Sequence of chain 1.A:
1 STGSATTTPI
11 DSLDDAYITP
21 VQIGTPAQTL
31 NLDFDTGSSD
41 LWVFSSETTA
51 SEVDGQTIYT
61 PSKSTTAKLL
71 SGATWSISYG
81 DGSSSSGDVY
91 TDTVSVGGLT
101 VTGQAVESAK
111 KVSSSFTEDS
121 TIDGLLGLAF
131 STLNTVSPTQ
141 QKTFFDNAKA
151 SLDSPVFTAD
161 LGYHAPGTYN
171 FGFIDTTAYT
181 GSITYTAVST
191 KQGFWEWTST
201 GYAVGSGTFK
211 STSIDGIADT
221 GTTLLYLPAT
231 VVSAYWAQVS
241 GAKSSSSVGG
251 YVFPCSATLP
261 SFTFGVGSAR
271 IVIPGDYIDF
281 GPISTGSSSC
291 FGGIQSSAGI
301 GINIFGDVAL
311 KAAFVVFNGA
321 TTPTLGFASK

Binding-site contacts:
Ligand atom C15 contacts residue ASP33 of chain 1.A at 3.4 Å.
Ligand atom O5 contacts residue ASP33 of chain 1.A at 3.8 Å.
Ligand atom C10 contacts residue THR222 of chain 1.A at 3.5 Å.
Ligand atom O3 contacts residue THR222 of chain 1.A at 4.1 Å.
Ligand atom C7 contacts residue ASP81 of chain 1.A at 3.4 Å.
Ligand atom C contacts residue LEU125 of chain 1.A at 4.0 Å (hydrophobic).
Ligand atom C12 contacts residue TYR226 of chain 1.A at 3.7 Å (hydrophobic).
Ligand atom C1 contacts residue PHE116 of chain 1.A at 3.5 Å (hydrophobic).
Ligand atom C5 contacts residue GLY221 of chain 1.A at 3.8 Å.
Ligand atom C contacts residue TYR79 of chain 1.A at 3.8 Å (hydrophobic).
Ligand atom C4 contacts residue LEU125 of chain 1.A at 3.8 Å (hydrophobic).
Ligand atom C6 contacts residue GLY221 of chain 1.A at 3.9 Å.
Ligand atom C4 contacts residue ASP35 of chain 1.A at 3.3 Å.
Ligand atom O contacts residue GLY221 of chain 1.A at 3.5 Å (h-bond).
Ligand atom O1 contacts residue TYR79 of chain 1.A at 3.9 Å.
Ligand atom O1 contacts residue ASP81 of chain 1.A at 3.0 Å.
Ligand atom C14 contacts residue GLY80 of chain 1.A at 3.5 Å.
Ligand atom C5 contacts residue TYR79 of chain 1.A at 4.1 Å (hydrophobic).
Ligand atom C14 contacts residue ASP81 of chain 1.A at 4.2 Å.
Ligand atom C12 contacts residue ILE300 of chain 1.A at 3.8 Å (hydrophobic).
Ligand atom C9 contacts residue GLY80 of chain 1.A at 4.1 Å.
Ligand atom C12 contacts residue ILE304 of chain 1.A at 3.5 Å (hydrophobic).
Ligand atom C3 contacts residue GLY221 of chain 1.A at 3.9 Å.
Ligand atom C2 contacts residue ASP33 of chain 1.A at 3.8 Å.
Ligand atom C3 contacts residue LEU125 of chain 1.A at 3.8 Å (hydrophobic).
Ligand atom C12 contacts residue THR222 of chain 1.A at 4.1 Å.
Ligand atom O contacts residue ASP33 of chain 1.A at 3.5 Å (salt-bridge).
Ligand atom C15 contacts residue ILE122 of chain 1.A at 4.0 Å (hydrophobic).
Ligand atom C11 contacts residue THR222 of chain 1.A at 3.6 Å.
Ligand atom C contacts residue PHE116 of chain 1.A at 4.0 Å (hydrophobic).
Ligand atom C13 contacts residue ILE300 of chain 1.A at 3.9 Å (hydrophobic).
Ligand atom N contacts residue GLY221 of chain 1.A at 2.7 Å (h-bond).
Ligand atom O5 contacts residue ALA16 of chain 1.A at 4.1 Å.
Ligand atom C7 contacts residue TYR79 of chain 1.A at 3.9 Å (hydrophobic).
Ligand atom C4 contacts residue GLY221 of chain 1.A at 3.4 Å.
Ligand atom C8 contacts residue ASP81 of chain 1.A at 4.1 Å.
Ligand atom N contacts residue ASP35 of chain 1.A at 4.1 Å.
Ligand atom O1 contacts residue GLY80 of chain 1.A at 4.0 Å.
Ligand atom C4 contacts residue TYR79 of chain 1.A at 4.0 Å (hydrophobic).
Ligand atom O4 contacts residue ILE300 of chain 1.A at 3.3 Å.

A small-molecule ligand and the protein it binds are described below.
Small molecule (SMILES): OCc1ccc(CN[C@H]2[C@H](O)[C@@H](N3CCOCC3)[C@@H]3OC[C@H]2O3)o1